Sequence of chain 1.B:
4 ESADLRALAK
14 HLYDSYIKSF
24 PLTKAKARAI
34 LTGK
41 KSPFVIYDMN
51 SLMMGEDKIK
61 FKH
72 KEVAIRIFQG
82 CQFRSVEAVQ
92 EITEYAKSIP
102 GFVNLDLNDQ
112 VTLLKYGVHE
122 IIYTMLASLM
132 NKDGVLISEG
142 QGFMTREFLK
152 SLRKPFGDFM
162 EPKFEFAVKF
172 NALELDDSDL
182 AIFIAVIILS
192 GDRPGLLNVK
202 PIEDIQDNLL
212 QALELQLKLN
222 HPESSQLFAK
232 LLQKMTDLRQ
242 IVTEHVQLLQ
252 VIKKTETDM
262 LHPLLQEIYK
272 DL

A protein and the small-molecule ligand that binds it are described below.
Small molecule (SMILES): O=C(O)c1c(Sc2ccccc2)c2cc(Cl)ccc2n1Cc1ccc(Cl)cc1

Binding-site contacts:
Ligand atom CAN contacts residue LEU130 of chain 1.B at 3.4 Å (hydrophobic).
Ligand atom CAY contacts residue ILE138 of chain 1.B at 3.9 Å (hydrophobic).
Ligand atom SAR contacts residue CYS82 of chain 1.B at 3.6 Å (h-bond).
Ligand atom SAR contacts residue GLY81 of chain 1.B at 3.4 Å.
Ligand atom CAV contacts residue ARG85 of chain 1.B at 3.8 Å.
Ligand atom CAT contacts residue ARG85 of chain 1.B at 3.7 Å.
Ligand atom CBA contacts residue ILE138 of chain 1.B at 3.6 Å (hydrophobic).
Ligand atom CAM contacts residue ARG85 of chain 1.B at 3.6 Å.
Ligand atom CAL contacts residue MET161 of chain 1.B at 3.4 Å (hydrophobic).
Ligand atom CLAC contacts residue ILE123 of chain 1.B at 3.8 Å.
Ligand atom CAE contacts residue ILE78 of chain 1.B at 3.8 Å (hydrophobic).
Ligand atom OAA contacts residue ARG85 of chain 1.B at 3.5 Å.
Ligand atom NBB contacts residue ILE138 of chain 1.B at 3.5 Å.
Ligand atom CLAC contacts residue ALA89 of chain 1.B at 3.5 Å.
Ligand atom CAG contacts residue ILE78 of chain 1.B at 3.6 Å (hydrophobic).
Ligand atom CLAD contacts residue LEU150 of chain 1.B at 3.8 Å.
Ligand atom CAW contacts residue PHE61 of chain 1.B at 3.8 Å (hydrophobic).
Ligand atom CAP contacts residue CYS82 of chain 1.B at 3.5 Å (hydrophobic).
Ligand atom CAF contacts residue ILE138 of chain 1.B at 3.7 Å (hydrophobic).
Ligand atom CAN contacts residue ARG85 of chain 1.B at 3.9 Å.
Ligand atom CAU contacts residue CYS82 of chain 1.B at 3.8 Å (hydrophobic).
Ligand atom CLAC contacts residue SER86 of chain 1.B at 3.9 Å.
Ligand atom CAQ contacts residue LEU137 of chain 1.B at 3.5 Å (hydrophobic).
Ligand atom CAS contacts residue SER139 of chain 1.B at 3.6 Å.
Ligand atom CAS contacts residue ARG85 of chain 1.B at 3.7 Å.
Ligand atom OAB contacts residue SER139 of chain 1.B at 2.7 Å (h-bond).
Ligand atom CLAD contacts residue ILE78 of chain 1.B at 3.5 Å.
Ligand atom OAB contacts residue ILE138 of chain 1.B at 3.6 Å.
Ligand atom CAJ contacts residue ARG85 of chain 1.B at 3.6 Å.
Ligand atom CAE contacts residue MET145 of chain 1.B at 3.3 Å (hydrophobic).
Ligand atom CAQ contacts residue ILE138 of chain 1.B at 3.8 Å (hydrophobic).
Ligand atom CAU contacts residue MET161 of chain 1.B at 3.8 Å (hydrophobic).
Ligand atom CAK contacts residue ARG85 of chain 1.B at 3.9 Å.
Ligand atom CLAD contacts residue MET161 of chain 1.B at 3.5 Å.
Ligand atom CAI contacts residue ILE78 of chain 1.B at 3.8 Å (hydrophobic).
Ligand atom CAP contacts residue ILE78 of chain 1.B at 3.9 Å (hydrophobic).
Ligand atom CAF contacts residue MET145 of chain 1.B at 2.9 Å (hydrophobic).
Ligand atom CAE contacts residue LEU52 of chain 1.B at 3.7 Å (hydrophobic).
Ligand atom CLAD contacts residue PHE160 of chain 1.B at 3.4 Å.
Ligand atom CAH contacts residue ILE138 of chain 1.B at 3.8 Å (hydrophobic).